Binding-site contacts:
Ligand atom O2 contacts residue GLU197 of chain 1.B at 4.0 Å.
Ligand atom O4 contacts residue PHE161 of chain 1.B at 4.1 Å.
Ligand atom C5' contacts residue HIS7 of chain 1.A at 3.4 Å.
Ligand atom C2 contacts residue GLU195 of chain 1.B at 3.7 Å.
Ligand atom C2' contacts residue GLU197 of chain 1.B at 3.4 Å.
Ligand atom C4 contacts residue PHE161 of chain 1.B at 4.0 Å (hydrophobic).
Ligand atom O4 contacts residue GLY95 of chain 1.B at 3.7 Å.
Ligand atom C6 contacts residue THR94 of chain 1.B at 3.9 Å.
Ligand atom C3' contacts residue GLU197 of chain 1.B at 3.4 Å.
Ligand atom O3' contacts residue GLU197 of chain 1.B at 2.6 Å (salt-bridge).
Ligand atom C5 contacts residue GLY95 of chain 1.B at 3.6 Å.
Ligand atom C5 contacts residue THR94 of chain 1.B at 3.8 Å.
Ligand atom O5' contacts residue HIS7 of chain 1.A at 2.6 Å (h-bond).
Ligand atom O2 contacts residue MET196 of chain 1.B at 3.3 Å.
Ligand atom C3' contacts residue MET196 of chain 1.B at 4.0 Å (hydrophobic).
Ligand atom C5' contacts residue MET196 of chain 1.B at 4.1 Å (hydrophobic).
Ligand atom C2 contacts residue THR93 of chain 1.B at 4.1 Å.
Ligand atom C2 contacts residue MET196 of chain 1.B at 4.2 Å (hydrophobic).
Ligand atom O4 contacts residue GLN165 of chain 1.B at 2.9 Å (h-bond).
Ligand atom O5' contacts residue PHE161 of chain 1.B at 3.7 Å.
Ligand atom O4' contacts residue ARG47 of chain 1.A at 3.8 Å.
Ligand atom O2 contacts residue GLU195 of chain 1.B at 3.5 Å.
Ligand atom C6 contacts residue THR93 of chain 1.B at 3.3 Å.
Ligand atom O3' contacts residue ILE68 of chain 1.B at 3.6 Å.
Ligand atom N3 contacts residue PHE194 of chain 1.B at 3.7 Å.
Ligand atom O4 contacts residue PHE194 of chain 1.B at 3.5 Å (h-bond).
Ligand atom C4 contacts residue GLY95 of chain 1.B at 3.9 Å.
Ligand atom C3' contacts residue ILE68 of chain 1.B at 4.1 Å (hydrophobic).
Ligand atom N1 contacts residue THR93 of chain 1.B at 3.4 Å (h-bond).
Ligand atom O4' contacts residue THR93 of chain 1.B at 3.6 Å.
Ligand atom O3' contacts residue ARG47 of chain 1.A at 4.2 Å.
Ligand atom N3 contacts residue PHE161 of chain 1.B at 4.2 Å.
Ligand atom C4 contacts residue PHE194 of chain 1.B at 3.6 Å (hydrophobic).
Ligand atom C4' contacts residue ILE68 of chain 1.B at 4.2 Å (hydrophobic).
Ligand atom C1' contacts residue THR93 of chain 1.B at 3.5 Å.
Ligand atom C2' contacts residue MET196 of chain 1.B at 4.2 Å (hydrophobic).
Ligand atom N3 contacts residue GLU195 of chain 1.B at 3.5 Å.
Ligand atom C5' contacts residue PHE161 of chain 1.B at 3.8 Å (hydrophobic).
Ligand atom N3 contacts residue GLN165 of chain 1.B at 3.4 Å (h-bond).
Ligand atom C4 contacts residue GLN165 of chain 1.B at 3.9 Å.

Sequence of chain 1.A:
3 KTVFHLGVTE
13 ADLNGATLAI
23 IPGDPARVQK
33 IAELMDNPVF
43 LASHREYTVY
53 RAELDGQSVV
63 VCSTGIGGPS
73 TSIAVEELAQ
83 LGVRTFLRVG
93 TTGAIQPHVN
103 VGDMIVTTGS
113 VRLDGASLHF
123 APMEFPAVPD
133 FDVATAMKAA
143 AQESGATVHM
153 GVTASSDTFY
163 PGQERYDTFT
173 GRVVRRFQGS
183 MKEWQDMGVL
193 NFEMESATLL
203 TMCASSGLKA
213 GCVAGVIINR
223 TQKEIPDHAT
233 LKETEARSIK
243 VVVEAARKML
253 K

Sequence of chain 1.B:
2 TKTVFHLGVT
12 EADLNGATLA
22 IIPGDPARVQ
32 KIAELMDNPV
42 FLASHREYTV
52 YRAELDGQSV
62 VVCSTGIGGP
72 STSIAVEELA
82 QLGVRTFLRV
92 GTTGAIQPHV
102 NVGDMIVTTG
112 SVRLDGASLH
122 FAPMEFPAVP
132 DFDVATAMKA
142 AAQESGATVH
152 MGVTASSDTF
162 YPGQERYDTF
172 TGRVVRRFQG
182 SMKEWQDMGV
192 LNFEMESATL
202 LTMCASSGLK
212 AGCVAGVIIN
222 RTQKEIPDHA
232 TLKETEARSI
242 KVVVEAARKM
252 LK

A protein and the small-molecule ligand that binds it are described below.
Small molecule (SMILES): O=c1ccn2c(n1)O[C@@H]1[C@H](O)[C@@H](CO)O[C@H]12